Binding-site contacts:
Ligand atom CAP contacts residue PHE107 of chain 1.A at 4.0 Å (hydrophobic).
Ligand atom CAB contacts residue ALA53 of chain 1.A at 3.9 Å (hydrophobic).
Ligand atom CAD contacts residue GLY224 of chain 1.A at 3.7 Å.
Ligand atom CAL contacts residue PHE107 of chain 1.A at 3.8 Å (hydrophobic).
Ligand atom CAN contacts residue HIS227 of chain 1.A at 3.8 Å.
Ligand atom CAI contacts residue LEU90 of chain 1.A at 4.2 Å (hydrophobic).
Ligand atom CAP contacts residue MET124 of chain 1.A at 3.6 Å (hydrophobic).
Ligand atom OAF contacts residue LEU52 of chain 1.A at 3.5 Å.
Ligand atom CAP contacts residue LEU49 of chain 1.A at 4.1 Å (hydrophobic).
Ligand atom OAF contacts residue ARG97 of chain 1.A at 4.1 Å.
Ligand atom CAL contacts residue LEU49 of chain 1.A at 4.0 Å (hydrophobic).
Ligand atom CAS contacts residue PHE107 of chain 1.A at 4.0 Å (hydrophobic).
Ligand atom CAI contacts residue GLU56 of chain 1.A at 3.5 Å.
Ligand atom CAJ contacts residue LEU49 of chain 1.A at 3.4 Å (hydrophobic).
Ligand atom CAM contacts residue MET46 of chain 1.A at 4.2 Å (hydrophobic).
Ligand atom OAG contacts residue LEU87 of chain 1.A at 3.6 Å.
Ligand atom CAC contacts residue LEU49 of chain 1.A at 3.9 Å (hydrophobic).
Ligand atom CAD contacts residue ILE127 of chain 1.A at 3.6 Å (hydrophobic).
Ligand atom CAK contacts residue LEU94 of chain 1.A at 4.0 Å (hydrophobic).
Ligand atom CAT contacts residue GLU56 of chain 1.A at 3.4 Å.
Ligand atom CAT contacts residue ALA53 of chain 1.A at 4.0 Å (hydrophobic).
Ligand atom OAE contacts residue LEU94 of chain 1.A at 3.8 Å.
Ligand atom OAF contacts residue ALA53 of chain 1.A at 3.6 Å.
Ligand atom CAA contacts residue PHE128 of chain 1.A at 3.9 Å (hydrophobic).
Ligand atom OAQ contacts residue PHE107 of chain 1.A at 3.9 Å.
Ligand atom OAG contacts residue MET91 of chain 1.A at 3.8 Å.
Ligand atom CAR contacts residue MET124 of chain 1.A at 3.5 Å (hydrophobic).
Ligand atom CAA contacts residue LEU131 of chain 1.A at 3.8 Å (hydrophobic).
Ligand atom CAD contacts residue MET91 of chain 1.A at 4.1 Å (hydrophobic).
Ligand atom CAJ contacts residue ALA53 of chain 1.A at 3.9 Å (hydrophobic).
Ligand atom CAU contacts residue LEU94 of chain 1.A at 4.2 Å (hydrophobic).
Ligand atom CAS contacts residue LEU94 of chain 1.A at 4.1 Å (hydrophobic).
Ligand atom CAC contacts residue THR50 of chain 1.A at 4.1 Å.
Ligand atom CAH contacts residue MET124 of chain 1.A at 3.6 Å (hydrophobic).
Ligand atom OAF contacts residue GLU56 of chain 1.A at 2.5 Å (salt-bridge).
Ligand atom CAA contacts residue ILE127 of chain 1.A at 4.0 Å (hydrophobic).
Ligand atom CAM contacts residue HIS227 of chain 1.A at 4.0 Å.
Ligand atom CAU contacts residue PHE107 of chain 1.A at 4.1 Å (hydrophobic).
Ligand atom OAE contacts residue MET91 of chain 1.A at 4.0 Å.
Ligand atom CAA contacts residue MET124 of chain 1.A at 3.5 Å (hydrophobic).

Sequence of chain 1.A:
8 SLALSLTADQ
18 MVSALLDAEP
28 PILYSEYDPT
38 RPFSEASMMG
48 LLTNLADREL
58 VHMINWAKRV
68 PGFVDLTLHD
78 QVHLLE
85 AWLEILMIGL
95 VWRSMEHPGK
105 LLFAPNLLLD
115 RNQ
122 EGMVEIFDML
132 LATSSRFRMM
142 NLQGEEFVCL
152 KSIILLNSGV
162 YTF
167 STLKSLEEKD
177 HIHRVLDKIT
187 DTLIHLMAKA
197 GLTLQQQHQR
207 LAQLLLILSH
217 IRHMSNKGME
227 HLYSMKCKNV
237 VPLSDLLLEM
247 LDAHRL

This small molecule binds to this protein.
Small molecule (SMILES): CC1=CC[C@@]2(C)CC[C@@](O)(C(C)C)[C@@H]2[C@@H](OC(=O)c2ccc(O)cc2)C1